Sequence of chain 1.A:
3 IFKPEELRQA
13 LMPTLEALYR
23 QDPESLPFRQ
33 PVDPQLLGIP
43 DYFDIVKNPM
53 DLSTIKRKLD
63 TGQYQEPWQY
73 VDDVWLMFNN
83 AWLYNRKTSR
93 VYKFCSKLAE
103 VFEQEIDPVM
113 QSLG

A small-molecule ligand and the protein it binds are described below.
Small molecule (SMILES): COC1CCC(n2c([C@@H]3CCCC(=O)N3c3ccc(Br)c(Br)c3)nc3cc(-c4c(C)noc4C)ccc32)CC1

Binding-site contacts:
Ligand atom O01 contacts residue ARG92 of chain 1.A at 2.6 Å (salt-bridge).
Ligand atom O16 contacts residue ASN87 of chain 1.A at 3.1 Å (h-bond).
Ligand atom C27 contacts residue LEU28 of chain 1.A at 3.7 Å (hydrophobic).
Ligand atom BR37 contacts residue VAL93 of chain 1.A at 3.8 Å.
Ligand atom C28 contacts residue LEU28 of chain 1.A at 3.9 Å (hydrophobic).
Ligand atom O16 contacts residue TYR44 of chain 1.A at 3.7 Å.
Ligand atom C21 contacts residue LEU39 of chain 1.A at 3.9 Å (hydrophobic).
Ligand atom C10 contacts residue LEU39 of chain 1.A at 3.9 Å (hydrophobic).
Ligand atom C36 contacts residue ARG92 of chain 1.A at 3.8 Å.
Ligand atom BR37 contacts residue ARG92 of chain 1.A at 3.6 Å.
Ligand atom C05 contacts residue LEU39 of chain 1.A at 3.7 Å (hydrophobic).
Ligand atom BR39 contacts residue PRO25 of chain 1.A at 3.3 Å.
Ligand atom C20 contacts residue ASN87 of chain 1.A at 3.7 Å.
Ligand atom N22 contacts residue LEU39 of chain 1.A at 3.9 Å.
Ligand atom C18 contacts residue VAL93 of chain 1.A at 3.8 Å (hydrophobic).
Ligand atom C18 contacts residue VAL34 of chain 1.A at 3.6 Å (hydrophobic).
Ligand atom C20 contacts residue ILE41 of chain 1.A at 3.6 Å (hydrophobic).
Ligand atom N08 contacts residue LEU39 of chain 1.A at 3.6 Å.
Ligand atom C19 contacts residue VAL93 of chain 1.A at 3.9 Å (hydrophobic).
Ligand atom C19 contacts residue PRO29 of chain 1.A at 3.4 Å (hydrophobic).
Ligand atom C12 contacts residue PRO29 of chain 1.A at 3.4 Å (hydrophobic).
Ligand atom N17 contacts residue VAL34 of chain 1.A at 3.8 Å.
Ligand atom C14 contacts residue VAL34 of chain 1.A at 3.8 Å (hydrophobic).
Ligand atom O29 contacts residue GLN32 of chain 1.A at 3.7 Å.
Ligand atom N17 contacts residue ASN87 of chain 1.A at 3.2 Å (h-bond).
Ligand atom C07 contacts residue LEU39 of chain 1.A at 3.7 Å (hydrophobic).
Ligand atom BR39 contacts residue LEU28 of chain 1.A at 3.9 Å.
Ligand atom C21 contacts residue VAL93 of chain 1.A at 3.9 Å (hydrophobic).
Ligand atom C11 contacts residue PRO29 of chain 1.A at 3.6 Å (hydrophobic).
Ligand atom BR39 contacts residue PRO29 of chain 1.A at 3.6 Å.
Ligand atom C02 contacts residue ARG92 of chain 1.A at 3.6 Å.
Ligand atom O16 contacts residue TYR86 of chain 1.A at 3.9 Å.
Ligand atom BR37 contacts residue PRO29 of chain 1.A at 3.8 Å.
Ligand atom C38 contacts residue ARG92 of chain 1.A at 3.6 Å.
Ligand atom BR37 contacts residue PHE96 of chain 1.A at 3.6 Å.
Ligand atom C15 contacts residue ASN87 of chain 1.A at 3.6 Å.
Ligand atom C09 contacts residue LEU39 of chain 1.A at 3.8 Å (hydrophobic).
Ligand atom BR39 contacts residue PHE96 of chain 1.A at 3.6 Å.
Ligand atom C19 contacts residue PHE30 of chain 1.A at 3.8 Å (hydrophobic).
Ligand atom C27 contacts residue GLN32 of chain 1.A at 3.5 Å.